Binding-site contacts:
Ligand atom C8 contacts residue LEU48 of chain 1.A at 4.2 Å (hydrophobic).
Ligand atom C5 contacts residue ASN47 of chain 1.A at 4.0 Å.
Ligand atom C1 contacts residue ASN47 of chain 1.A at 4.3 Å.
Ligand atom S contacts residue GLU44 of chain 1.A at 3.6 Å.
Ligand atom C1 contacts residue CYS43 of chain 1.A at 4.2 Å (hydrophobic).
Ligand atom C7 contacts residue ASN47 of chain 1.A at 3.6 Å.
Ligand atom N contacts residue GLU19 of chain 1.A at 3.1 Å (salt-bridge).
Ligand atom C3 contacts residue ASN47 of chain 1.A at 3.7 Å.
Ligand atom C5 contacts residue GLU44 of chain 1.A at 4.2 Å.
Ligand atom N contacts residue VAL51 of chain 1.A at 3.6 Å.
Ligand atom C contacts residue GLU44 of chain 1.A at 3.9 Å.
Ligand atom CL contacts residue ASN47 of chain 1.A at 3.6 Å.
Ligand atom S contacts residue ASN47 of chain 1.A at 4.3 Å.
Ligand atom C4 contacts residue ASN47 of chain 1.A at 3.6 Å.
Ligand atom C8 contacts residue GLU19 of chain 1.A at 4.0 Å.
Ligand atom C9 contacts residue CYS43 of chain 1.A at 3.7 Å (hydrophobic).
Ligand atom S1 contacts residue GLU44 of chain 1.A at 3.8 Å.
Ligand atom N1 contacts residue GLU19 of chain 1.A at 3.1 Å (salt-bridge).
Ligand atom C2 contacts residue ASN47 of chain 1.A at 4.0 Å.
Ligand atom N1 contacts residue LEU48 of chain 1.A at 3.4 Å.
Ligand atom S1 contacts residue CYS43 of chain 1.A at 1.9 Å (h-bond).
Ligand atom S1 contacts residue ASN47 of chain 1.A at 4.2 Å.
Ligand atom C6 contacts residue ASN47 of chain 1.A at 4.0 Å.

The small molecule below binds the protein below.
Small molecule (SMILES): [H]/N=C(/N)c1cc2c(Cl)cc(CS)cc2s1

Sequence of chain 1.A:
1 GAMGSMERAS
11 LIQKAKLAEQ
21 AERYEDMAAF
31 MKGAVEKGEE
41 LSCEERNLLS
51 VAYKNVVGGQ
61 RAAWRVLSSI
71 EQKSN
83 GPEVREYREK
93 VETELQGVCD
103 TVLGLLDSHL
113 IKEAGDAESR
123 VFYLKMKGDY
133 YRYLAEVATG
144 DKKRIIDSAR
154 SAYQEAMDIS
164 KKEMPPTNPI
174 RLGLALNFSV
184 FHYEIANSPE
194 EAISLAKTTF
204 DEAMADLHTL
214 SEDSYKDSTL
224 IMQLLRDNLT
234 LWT